Sequence of chain 2.A:
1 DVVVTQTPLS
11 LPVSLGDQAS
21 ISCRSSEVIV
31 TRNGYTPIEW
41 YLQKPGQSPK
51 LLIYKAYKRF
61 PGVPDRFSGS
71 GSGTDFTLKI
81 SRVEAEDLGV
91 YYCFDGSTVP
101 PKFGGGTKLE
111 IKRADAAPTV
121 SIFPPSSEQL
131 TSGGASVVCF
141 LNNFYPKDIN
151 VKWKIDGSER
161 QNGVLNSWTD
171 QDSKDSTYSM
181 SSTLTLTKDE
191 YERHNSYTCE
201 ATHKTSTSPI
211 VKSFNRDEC

Binding-site contacts:
Ligand atom C17 contacts residue ALA98 of chain 2.B at 4.0 Å (hydrophobic).
Ligand atom C17 contacts residue GLY104 of chain 2.B at 3.5 Å.
Ligand atom C7 contacts residue ARG32 of chain 2.A at 3.8 Å.
Ligand atom O3 contacts residue TYR58 of chain 2.B at 4.0 Å.
Ligand atom C5 contacts residue TYR102 of chain 2.B at 3.8 Å (hydrophobic).
Ligand atom C4 contacts residue VAL99 of chain 2.A at 3.5 Å (hydrophobic).
Ligand atom C2 contacts residue TYR58 of chain 2.B at 3.5 Å (hydrophobic).
Ligand atom O17 contacts residue GLY104 of chain 2.B at 2.9 Å (h-bond).
Ligand atom C16 contacts residue PHE94 of chain 2.A at 4.0 Å (hydrophobic).
Ligand atom C1 contacts residue TYR102 of chain 2.B at 3.4 Å (hydrophobic).
Ligand atom C19 contacts residue TRP47 of chain 2.B at 3.9 Å (hydrophobic).
Ligand atom C7 contacts residue GLY96 of chain 2.A at 3.9 Å.
Ligand atom C12 contacts residue SER35 of chain 2.B at 3.9 Å.
Ligand atom C9 contacts residue TYR102 of chain 2.B at 3.8 Å (hydrophobic).
Ligand atom C18 contacts residue TRP47 of chain 2.B at 3.9 Å (hydrophobic).
Ligand atom C3 contacts residue VAL99 of chain 2.A at 3.4 Å (hydrophobic).
Ligand atom C16 contacts residue LEU105 of chain 2.B at 4.0 Å (hydrophobic).
Ligand atom C14 contacts residue TYR102 of chain 2.B at 3.3 Å (hydrophobic).
Ligand atom O17 contacts residue ALA98 of chain 2.B at 3.4 Å.
Ligand atom C18 contacts residue SER35 of chain 2.B at 3.2 Å.
Ligand atom C15 contacts residue TYR102 of chain 2.B at 3.4 Å (hydrophobic).
Ligand atom C8 contacts residue PRO101 of chain 2.A at 4.0 Å (hydrophobic).
Ligand atom C5 contacts residue VAL99 of chain 2.A at 4.0 Å (hydrophobic).
Ligand atom C7 contacts residue TYR102 of chain 2.B at 3.9 Å (hydrophobic).
Ligand atom C15 contacts residue PHE94 of chain 2.A at 3.5 Å (hydrophobic).
Ligand atom C16 contacts residue GLY104 of chain 2.B at 3.5 Å.
Ligand atom O17 contacts residue LEU105 of chain 2.B at 3.1 Å.
Ligand atom C6 contacts residue ARG32 of chain 2.A at 3.3 Å.
Ligand atom C3 contacts residue TYR102 of chain 2.B at 3.6 Å (hydrophobic).
Ligand atom C19 contacts residue VAL99 of chain 2.A at 4.0 Å (hydrophobic).
Ligand atom C12 contacts residue ALA33 of chain 2.B at 4.0 Å (hydrophobic).
Ligand atom C18 contacts residue SER50 of chain 2.B at 3.7 Å.
Ligand atom C6 contacts residue GLY96 of chain 2.A at 3.6 Å.
Ligand atom O3 contacts residue VAL99 of chain 2.A at 3.6 Å.
Ligand atom C16 contacts residue TYR102 of chain 2.B at 3.6 Å (hydrophobic).
Ligand atom C4 contacts residue TYR102 of chain 2.B at 3.8 Å (hydrophobic).
Ligand atom C2 contacts residue TYR102 of chain 2.B at 3.7 Å (hydrophobic).
Ligand atom C18 contacts residue LEU105 of chain 2.B at 3.9 Å (hydrophobic).
Ligand atom C11 contacts residue SER50 of chain 2.B at 3.6 Å.
Ligand atom C6 contacts residue PRO101 of chain 2.A at 3.8 Å (hydrophobic).

A protein and the small-molecule ligand that binds it are described below.
Small molecule (SMILES): C[C@]12CC[C@H]3[C@@H](CCC4=CC(=O)CC[C@@]43C)[C@@H]1CC[C@@H]2O

Sequence of chain 2.B:
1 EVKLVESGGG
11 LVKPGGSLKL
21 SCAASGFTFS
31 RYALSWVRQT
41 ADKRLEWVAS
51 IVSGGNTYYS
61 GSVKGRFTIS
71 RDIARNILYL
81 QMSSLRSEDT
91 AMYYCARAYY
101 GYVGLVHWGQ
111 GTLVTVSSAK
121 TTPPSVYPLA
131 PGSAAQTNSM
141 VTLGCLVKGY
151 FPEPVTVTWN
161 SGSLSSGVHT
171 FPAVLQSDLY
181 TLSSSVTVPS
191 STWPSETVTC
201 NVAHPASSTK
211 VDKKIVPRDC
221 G